Sequence of chain 1.A:
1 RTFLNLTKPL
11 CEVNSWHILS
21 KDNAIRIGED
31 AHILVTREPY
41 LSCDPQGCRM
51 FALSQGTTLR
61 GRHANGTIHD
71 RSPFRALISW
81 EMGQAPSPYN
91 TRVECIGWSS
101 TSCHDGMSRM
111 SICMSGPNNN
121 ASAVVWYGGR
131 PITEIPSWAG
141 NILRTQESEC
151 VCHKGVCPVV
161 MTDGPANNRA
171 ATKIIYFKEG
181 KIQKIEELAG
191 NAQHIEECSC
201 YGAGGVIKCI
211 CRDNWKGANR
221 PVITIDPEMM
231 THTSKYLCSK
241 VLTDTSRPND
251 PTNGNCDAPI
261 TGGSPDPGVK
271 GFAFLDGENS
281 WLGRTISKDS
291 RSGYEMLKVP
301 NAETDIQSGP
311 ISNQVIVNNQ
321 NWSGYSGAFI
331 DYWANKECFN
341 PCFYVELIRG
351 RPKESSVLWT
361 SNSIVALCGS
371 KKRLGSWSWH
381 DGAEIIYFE

Binding-site contacts:
Ligand atom C3 contacts residue MAN4 of chain 1.F at 3.3 Å.
Ligand atom C1 contacts residue PRO310 of chain 1.A at 3.7 Å (hydrophobic).
Ligand atom C2 contacts residue MAN4 of chain 1.F at 2.9 Å.
Ligand atom C2 contacts residue ASP250 of chain 1.A at 3.1 Å.
Ligand atom O3 contacts residue ASP250 of chain 1.A at 3.1 Å (salt-bridge).
Ligand atom O2 contacts residue MAN4 of chain 1.F at 4.1 Å.
Ligand atom O2 contacts residue ARG284 of chain 1.A at 4.4 Å.
Ligand atom C4 contacts residue MAN4 of chain 1.F at 3.6 Å.
Ligand atom O5 contacts residue MAN4 of chain 1.F at 2.4 Å (h-bond).
Ligand atom O2 contacts residue VAL241 of chain 1.A at 4.2 Å.
Ligand atom C2 contacts residue ARG284 of chain 1.A at 3.8 Å.
Ligand atom O2 contacts residue ASP250 of chain 1.A at 2.3 Å (salt-bridge).
Ligand atom O3 contacts residue ARG284 of chain 1.A at 2.9 Å (salt-bridge).
Ligand atom C3 contacts residue ASP250 of chain 1.A at 3.7 Å.
Ligand atom C2 contacts residue PRO310 of chain 1.A at 4.4 Å (hydrophobic).
Ligand atom C6 contacts residue MAN4 of chain 1.F at 4.2 Å.
Ligand atom C1 contacts residue MAN4 of chain 1.F at 1.9 Å.
Ligand atom C1 contacts residue ASP250 of chain 1.A at 4.4 Å.
Ligand atom C3 contacts residue ARG284 of chain 1.A at 3.5 Å.
Ligand atom C5 contacts residue MAN4 of chain 1.F at 2.9 Å.
Ligand atom O4 contacts residue MAN4 of chain 1.F at 4.4 Å.

The small molecule below binds the protein below.
Small molecule (SMILES): OC[C@H]1O[C@H](O)[C@@H](O)[C@@H](O)[C@@H]1O